A protein and the small-molecule ligand that binds it are described below.
Small molecule (SMILES): CC(=O)N[C@@H]1[C@@H](O)[C@H](O)[C@@H](CO)O[C@H]1O

Sequence of chain 31.B:
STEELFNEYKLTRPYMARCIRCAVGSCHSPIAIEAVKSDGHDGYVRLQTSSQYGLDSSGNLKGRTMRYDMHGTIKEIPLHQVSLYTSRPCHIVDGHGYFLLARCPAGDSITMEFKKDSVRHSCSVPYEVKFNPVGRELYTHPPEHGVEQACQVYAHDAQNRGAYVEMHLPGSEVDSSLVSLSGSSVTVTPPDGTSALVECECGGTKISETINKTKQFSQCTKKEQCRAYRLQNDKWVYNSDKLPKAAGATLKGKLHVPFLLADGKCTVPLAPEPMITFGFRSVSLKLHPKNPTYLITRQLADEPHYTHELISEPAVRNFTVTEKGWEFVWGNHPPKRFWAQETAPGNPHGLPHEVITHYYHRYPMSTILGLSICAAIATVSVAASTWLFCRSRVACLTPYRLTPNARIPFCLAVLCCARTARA

Sequence of chain 40.A:
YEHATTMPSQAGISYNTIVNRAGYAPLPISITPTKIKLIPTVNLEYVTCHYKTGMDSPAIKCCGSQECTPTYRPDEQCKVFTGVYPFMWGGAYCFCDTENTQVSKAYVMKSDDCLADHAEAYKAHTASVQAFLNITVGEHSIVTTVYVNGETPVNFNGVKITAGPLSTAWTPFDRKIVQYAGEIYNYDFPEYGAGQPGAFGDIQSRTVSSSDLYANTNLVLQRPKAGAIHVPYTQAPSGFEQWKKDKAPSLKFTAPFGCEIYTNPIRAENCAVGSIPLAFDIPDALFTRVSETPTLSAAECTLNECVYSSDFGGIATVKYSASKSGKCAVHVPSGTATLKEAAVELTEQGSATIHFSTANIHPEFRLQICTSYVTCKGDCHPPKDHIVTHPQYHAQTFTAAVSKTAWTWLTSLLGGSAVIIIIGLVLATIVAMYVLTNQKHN

Binding-site contacts:
Ligand atom C7 contacts residue GLU305 of chain 40.A at 3.6 Å.
Ligand atom C5 contacts residue SER284 of chain 31.B at 4.5 Å.
Ligand atom C6 contacts residue SER284 of chain 31.B at 3.4 Å.
Ligand atom O5 contacts residue SER284 of chain 31.B at 4.2 Å.
Ligand atom O7 contacts residue GLU305 of chain 40.A at 2.4 Å (salt-bridge).
Ligand atom C8 contacts residue GLU305 of chain 40.A at 4.5 Å.
Ligand atom O6 contacts residue ASN318 of chain 31.B at 2.9 Å (h-bond).
Ligand atom O6 contacts residue SER284 of chain 31.B at 2.4 Å (h-bond).
Ligand atom N2 contacts residue GLU305 of chain 40.A at 4.4 Å.
Ligand atom C6 contacts residue ASN318 of chain 31.B at 3.2 Å.